A protein and the small-molecule ligand that binds it are described below.
Small molecule (SMILES): CC(=O)N[C@@H]1[C@@H](O)[C@H](O)[C@@H](CO)O[C@H]1O

Sequence of chain 24.A:
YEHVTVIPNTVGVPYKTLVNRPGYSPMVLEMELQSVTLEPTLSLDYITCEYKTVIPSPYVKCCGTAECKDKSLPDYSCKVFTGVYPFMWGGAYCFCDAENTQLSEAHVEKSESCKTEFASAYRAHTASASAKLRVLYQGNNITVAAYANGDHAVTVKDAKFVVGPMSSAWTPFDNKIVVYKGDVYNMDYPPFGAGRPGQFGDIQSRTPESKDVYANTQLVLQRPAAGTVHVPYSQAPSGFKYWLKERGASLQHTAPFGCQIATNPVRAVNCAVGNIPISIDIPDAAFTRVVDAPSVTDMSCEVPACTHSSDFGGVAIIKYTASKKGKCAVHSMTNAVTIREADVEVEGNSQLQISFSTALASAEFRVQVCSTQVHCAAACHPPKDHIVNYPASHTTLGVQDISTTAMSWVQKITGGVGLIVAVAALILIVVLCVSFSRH

Sequence of chain 24.B:
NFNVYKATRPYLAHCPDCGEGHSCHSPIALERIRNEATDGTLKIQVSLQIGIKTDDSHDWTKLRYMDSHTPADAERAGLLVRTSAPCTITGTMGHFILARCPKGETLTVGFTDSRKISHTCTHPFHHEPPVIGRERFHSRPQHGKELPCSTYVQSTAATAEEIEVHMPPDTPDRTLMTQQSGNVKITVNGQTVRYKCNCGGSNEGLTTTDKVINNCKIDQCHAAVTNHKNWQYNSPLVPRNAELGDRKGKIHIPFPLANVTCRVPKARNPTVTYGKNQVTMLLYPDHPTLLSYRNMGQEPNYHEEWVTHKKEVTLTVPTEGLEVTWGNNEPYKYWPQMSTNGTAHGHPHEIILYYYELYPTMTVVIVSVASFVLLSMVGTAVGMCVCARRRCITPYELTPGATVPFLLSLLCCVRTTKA

Binding-site contacts:
Ligand atom C1 contacts residue ASN259 of chain 24.B at 1.4 Å.
Ligand atom C3 contacts residue ASN259 of chain 24.B at 3.8 Å.
Ligand atom C4 contacts residue ASN259 of chain 24.B at 4.2 Å.
Ligand atom C6 contacts residue LYS115 of chain 24.A at 3.9 Å.
Ligand atom O5 contacts residue ASN259 of chain 24.B at 2.4 Å (h-bond).
Ligand atom C7 contacts residue ASN259 of chain 24.B at 3.1 Å.
Ligand atom O6 contacts residue LYS115 of chain 24.A at 4.4 Å.
Ligand atom O5 contacts residue THR116 of chain 24.A at 2.6 Å (h-bond).
Ligand atom O7 contacts residue ASN259 of chain 24.B at 3.0 Å (h-bond).
Ligand atom C6 contacts residue PHE118 of chain 24.A at 4.4 Å (hydrophobic).
Ligand atom C1 contacts residue THR116 of chain 24.A at 3.3 Å.
Ligand atom C6 contacts residue THR116 of chain 24.A at 3.5 Å.
Ligand atom C5 contacts residue ASN259 of chain 24.B at 3.7 Å.
Ligand atom C2 contacts residue ASN259 of chain 24.B at 2.4 Å.
Ligand atom C5 contacts residue THR116 of chain 24.A at 3.5 Å.
Ligand atom C8 contacts residue ASN259 of chain 24.B at 4.1 Å.
Ligand atom N2 contacts residue ASN259 of chain 24.B at 2.9 Å (h-bond).
Ligand atom O6 contacts residue PHE118 of chain 24.A at 3.9 Å.